A small-molecule ligand and the protein it binds are described below.
Small molecule (SMILES): CC(=O)N[C@H]1[C@H](O[C@H]2[C@H](O)[C@@H](NC(C)=O)CO[C@@H]2CO)O[C@H](CO)[C@@H](O)[C@@H]1O

Binding-site contacts:
Ligand atom O6 contacts residue ILE292 of chain 1.Q at 3.3 Å.
Ligand atom C4 contacts residue ASN271 of chain 1.Q at 4.2 Å.
Ligand atom C2 contacts residue ASN271 of chain 1.Q at 2.5 Å.
Ligand atom O5 contacts residue ASN271 of chain 1.Q at 2.3 Å (h-bond).
Ligand atom C7 contacts residue ASN271 of chain 1.Q at 3.8 Å.
Ligand atom C8 contacts residue ASN271 of chain 1.Q at 4.2 Å.
Ligand atom C5 contacts residue ASN271 of chain 1.Q at 3.6 Å.
Ligand atom C1 contacts residue ASN271 of chain 1.Q at 1.4 Å.
Ligand atom C3 contacts residue ASN271 of chain 1.Q at 3.8 Å.
Ligand atom N2 contacts residue ASN271 of chain 1.Q at 3.0 Å (h-bond).
Ligand atom C6 contacts residue ILE292 of chain 1.Q at 3.9 Å (hydrophobic).
Ligand atom O5 contacts residue ILE292 of chain 1.Q at 4.3 Å.
Ligand atom O7 contacts residue VAL410 of chain 1.Q at 4.4 Å.

Sequence of chain 1.Q:
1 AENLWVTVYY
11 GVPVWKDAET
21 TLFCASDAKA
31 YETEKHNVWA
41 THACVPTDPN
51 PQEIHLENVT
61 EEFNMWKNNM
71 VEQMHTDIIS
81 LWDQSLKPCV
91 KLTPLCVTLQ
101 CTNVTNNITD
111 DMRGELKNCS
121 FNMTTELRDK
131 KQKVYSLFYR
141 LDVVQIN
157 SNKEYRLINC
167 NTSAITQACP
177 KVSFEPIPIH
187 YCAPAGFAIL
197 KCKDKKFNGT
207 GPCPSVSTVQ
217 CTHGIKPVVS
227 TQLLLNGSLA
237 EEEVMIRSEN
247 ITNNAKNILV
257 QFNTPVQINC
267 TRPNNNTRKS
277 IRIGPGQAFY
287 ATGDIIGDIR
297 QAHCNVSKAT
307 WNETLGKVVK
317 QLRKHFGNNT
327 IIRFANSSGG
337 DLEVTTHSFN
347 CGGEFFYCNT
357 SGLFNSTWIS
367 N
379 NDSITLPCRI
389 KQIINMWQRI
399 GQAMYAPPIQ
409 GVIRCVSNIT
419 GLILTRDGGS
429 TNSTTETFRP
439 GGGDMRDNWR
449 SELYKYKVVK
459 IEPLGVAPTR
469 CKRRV